Sequence of chain 1.A:
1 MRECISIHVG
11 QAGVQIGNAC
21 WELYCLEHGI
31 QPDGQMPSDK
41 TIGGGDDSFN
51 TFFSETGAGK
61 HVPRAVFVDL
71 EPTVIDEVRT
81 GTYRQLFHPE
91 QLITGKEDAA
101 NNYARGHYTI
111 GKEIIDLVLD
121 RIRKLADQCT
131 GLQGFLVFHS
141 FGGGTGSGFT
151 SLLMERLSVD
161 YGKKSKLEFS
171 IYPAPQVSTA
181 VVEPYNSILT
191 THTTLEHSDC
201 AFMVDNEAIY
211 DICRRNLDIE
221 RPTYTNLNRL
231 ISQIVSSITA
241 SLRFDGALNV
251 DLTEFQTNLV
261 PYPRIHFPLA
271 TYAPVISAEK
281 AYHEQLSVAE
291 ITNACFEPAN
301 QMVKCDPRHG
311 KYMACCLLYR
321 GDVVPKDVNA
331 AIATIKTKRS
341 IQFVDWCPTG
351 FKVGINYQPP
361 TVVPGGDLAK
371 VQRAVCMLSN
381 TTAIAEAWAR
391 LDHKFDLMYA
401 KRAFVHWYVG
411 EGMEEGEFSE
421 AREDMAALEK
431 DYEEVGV

The small molecule below binds the protein below.
Small molecule (SMILES): COc1cc(C(=O)c2cnc(-c3c[nH]c4ccccc34)[nH]2)cc(OC)c1OC

Binding-site contacts:
Ligand atom C40 contacts residue VAL181 of chain 1.A at 3.4 Å (hydrophobic).
Ligand atom C26 contacts residue ASN256 of chain 1.B at 3.2 Å.
Ligand atom C36 contacts residue LYS350 of chain 1.B at 3.4 Å.
Ligand atom C21 contacts residue ALA248 of chain 1.B at 3.6 Å (hydrophobic).
Ligand atom O08 contacts residue VAL236 of chain 1.B at 3.5 Å (h-bond).
Ligand atom C42 contacts residue ASN348 of chain 1.B at 3.3 Å.
Ligand atom C15 contacts residue ASP249 of chain 1.B at 3.4 Å.
Ligand atom C33 contacts residue LYS350 of chain 1.B at 3.3 Å.
Ligand atom C40 contacts residue LYS350 of chain 1.B at 3.5 Å.
Ligand atom C19 contacts residue ALA248 of chain 1.B at 3.4 Å (hydrophobic).
Ligand atom C29 contacts residue ASN256 of chain 1.B at 3.6 Å.
Ligand atom C44 contacts residue LYS350 of chain 1.B at 3.6 Å.
Ligand atom C35 contacts residue ASN256 of chain 1.B at 3.4 Å.
Ligand atom C44 contacts residue VAL313 of chain 1.B at 3.4 Å (hydrophobic).
Ligand atom C34 contacts residue VAL181 of chain 1.A at 3.3 Å (hydrophobic).
Ligand atom C29 contacts residue LEU246 of chain 1.B at 3.5 Å (hydrophobic).
Ligand atom C09 contacts residue ILE368 of chain 1.B at 3.5 Å (hydrophobic).
Ligand atom C36 contacts residue THR179 of chain 1.A at 3.3 Å.
Ligand atom C33 contacts residue ASN256 of chain 1.B at 3.5 Å.
Ligand atom C36 contacts residue ASN256 of chain 1.B at 3.4 Å.
Ligand atom O02 contacts residue ALA314 of chain 1.B at 3.6 Å.
Ligand atom N38 contacts residue VAL181 of chain 1.A at 3.2 Å.
Ligand atom N31 contacts residue THR179 of chain 1.A at 2.9 Å (h-bond).
Ligand atom C09 contacts residue VAL236 of chain 1.B at 3.2 Å (hydrophobic).
Ligand atom C28 contacts residue LEU246 of chain 1.B at 3.5 Å (hydrophobic).
Ligand atom C46 contacts residue LYS350 of chain 1.B at 3.5 Å.
Ligand atom O25 contacts residue ALA248 of chain 1.B at 3.3 Å.
Ligand atom C34 contacts residue LYS350 of chain 1.B at 3.3 Å.
Ligand atom O02 contacts residue ILE316 of chain 1.B at 3.6 Å.
Ligand atom N38 contacts residue LYS350 of chain 1.B at 3.4 Å.
Ligand atom C42 contacts residue LYS350 of chain 1.B at 3.6 Å.
Ligand atom C24 contacts residue ALA248 of chain 1.B at 3.7 Å (hydrophobic).
Ligand atom C36 contacts residue ALA180 of chain 1.A at 3.5 Å (hydrophobic).
Ligand atom N31 contacts residue ASN256 of chain 1.B at 3.2 Å (h-bond).
Ligand atom O08 contacts residue ILE316 of chain 1.B at 3.4 Å.
Ligand atom C42 contacts residue VAL313 of chain 1.B at 3.1 Å (hydrophobic).
Ligand atom O25 contacts residue LYS252 of chain 1.B at 3.4 Å.
Ligand atom C15 contacts residue LEU253 of chain 1.B at 3.7 Å (hydrophobic).
Ligand atom O25 contacts residue ASP249 of chain 1.B at 3.3 Å (salt-bridge).
Ligand atom C15 contacts residue LEU240 of chain 1.B at 3.6 Å (hydrophobic).

Sequence of chain 1.B:
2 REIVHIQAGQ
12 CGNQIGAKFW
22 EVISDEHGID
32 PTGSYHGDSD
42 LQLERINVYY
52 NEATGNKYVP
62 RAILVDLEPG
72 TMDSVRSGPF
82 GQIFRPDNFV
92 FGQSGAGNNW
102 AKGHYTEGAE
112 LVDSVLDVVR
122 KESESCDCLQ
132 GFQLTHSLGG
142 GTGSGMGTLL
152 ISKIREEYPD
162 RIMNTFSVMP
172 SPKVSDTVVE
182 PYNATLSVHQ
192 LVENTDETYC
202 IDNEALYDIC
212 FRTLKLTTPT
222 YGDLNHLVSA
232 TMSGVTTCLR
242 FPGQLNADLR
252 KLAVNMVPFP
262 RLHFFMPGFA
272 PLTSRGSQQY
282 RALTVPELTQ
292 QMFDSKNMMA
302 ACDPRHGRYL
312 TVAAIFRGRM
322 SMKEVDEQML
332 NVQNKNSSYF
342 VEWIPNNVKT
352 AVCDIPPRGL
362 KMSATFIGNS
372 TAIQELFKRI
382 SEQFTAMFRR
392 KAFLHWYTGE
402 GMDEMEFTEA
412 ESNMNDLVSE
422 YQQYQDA